Sequence of chain 1.A:
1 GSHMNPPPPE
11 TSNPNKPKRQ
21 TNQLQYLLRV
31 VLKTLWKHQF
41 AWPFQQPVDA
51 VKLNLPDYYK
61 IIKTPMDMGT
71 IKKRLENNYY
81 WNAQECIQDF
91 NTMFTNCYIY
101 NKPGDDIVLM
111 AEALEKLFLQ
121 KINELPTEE

Binding-site contacts:
Ligand atom C1 contacts residue TYR58 of chain 1.A at 4.1 Å (hydrophobic).
Ligand atom C5 contacts residue PRO43 of chain 1.A at 3.8 Å (hydrophobic).
Ligand atom C contacts residue ILE107 of chain 1.A at 4.1 Å (hydrophobic).
Ligand atom N contacts residue ASN101 of chain 1.A at 4.5 Å.
Ligand atom O1 contacts residue LEU55 of chain 1.A at 4.0 Å.
Ligand atom C5 contacts residue VAL48 of chain 1.A at 4.1 Å (hydrophobic).
Ligand atom C3 contacts residue LEU53 of chain 1.A at 4.1 Å (hydrophobic).
Ligand atom C contacts residue ASN101 of chain 1.A at 3.6 Å.
Ligand atom C3 contacts residue VAL48 of chain 1.A at 4.0 Å (hydrophobic).
Ligand atom C2 contacts residue ASN101 of chain 1.A at 3.2 Å.
Ligand atom C contacts residue TYR58 of chain 1.A at 4.2 Å (hydrophobic).
Ligand atom C6 contacts residue PHE44 of chain 1.A at 4.3 Å (hydrophobic).
Ligand atom O contacts residue TYR58 of chain 1.A at 3.7 Å.
Ligand atom C1 contacts residue LEU55 of chain 1.A at 3.5 Å (hydrophobic).
Ligand atom C5 contacts residue ILE107 of chain 1.A at 3.8 Å (hydrophobic).
Ligand atom N contacts residue VAL48 of chain 1.A at 4.1 Å.
Ligand atom O contacts residue CYS97 of chain 1.A at 4.3 Å.
Ligand atom BR contacts residue ILE107 of chain 1.A at 4.0 Å.
Ligand atom O1 contacts residue ASN101 of chain 1.A at 4.3 Å.
Ligand atom C4 contacts residue VAL48 of chain 1.A at 3.9 Å (hydrophobic).
Ligand atom C6 contacts residue ILE107 of chain 1.A at 3.8 Å (hydrophobic).
Ligand atom O1 contacts residue LEU53 of chain 1.A at 4.5 Å.
Ligand atom C1 contacts residue ASN101 of chain 1.A at 4.1 Å.
Ligand atom C2 contacts residue LEU55 of chain 1.A at 3.7 Å (hydrophobic).
Ligand atom C6 contacts residue ASN101 of chain 1.A at 4.3 Å.
Ligand atom C6 contacts residue CYS97 of chain 1.A at 4.3 Å (hydrophobic).
Ligand atom C1 contacts residue TYR100 of chain 1.A at 4.2 Å (hydrophobic).
Ligand atom BR contacts residue PRO43 of chain 1.A at 3.0 Å.
Ligand atom C2 contacts residue TYR100 of chain 1.A at 4.3 Å (hydrophobic).
Ligand atom BR contacts residue PHE44 of chain 1.A at 2.5 Å.
Ligand atom C4 contacts residue ILE107 of chain 1.A at 3.9 Å (hydrophobic).
Ligand atom C6 contacts residue VAL48 of chain 1.A at 4.2 Å (hydrophobic).
Ligand atom O contacts residue TYR100 of chain 1.A at 4.1 Å.
Ligand atom C5 contacts residue PHE44 of chain 1.A at 4.0 Å (hydrophobic).
Ligand atom C4 contacts residue PRO43 of chain 1.A at 3.6 Å (hydrophobic).
Ligand atom C contacts residue VAL48 of chain 1.A at 4.3 Å (hydrophobic).
Ligand atom O contacts residue ASN101 of chain 1.A at 2.8 Å (h-bond).
Ligand atom N contacts residue TYR58 of chain 1.A at 4.5 Å.

This protein binds this small molecule.
Small molecule (SMILES): O=c1cc(Br)ccn1CCO